Binding-site contacts:
Ligand atom N6 contacts residue GLN182 of chain 1.A at 3.2 Å.
Ligand atom C15 contacts residue TRP205 of chain 1.A at 3.3 Å (hydrophobic).
Ligand atom C20 contacts residue SER180 of chain 1.A at 3.3 Å.
Ligand atom N4 contacts residue TRP205 of chain 1.A at 3.5 Å (h-bond).
Ligand atom C18 contacts residue TYR86 of chain 1.A at 3.4 Å (hydrophobic).
Ligand atom C5 contacts residue GLU208 of chain 1.A at 3.4 Å.
Ligand atom C1 contacts residue ILE203 of chain 1.A at 3.2 Å (hydrophobic).
Ligand atom C25 contacts residue TYR86 of chain 1.A at 3.5 Å (hydrophobic).
Ligand atom F1 contacts residue ARG132 of chain 1.A at 2.9 Å.
Ligand atom C6 contacts residue TRP205 of chain 1.A at 3.1 Å (hydrophobic).
Ligand atom F4 contacts residue GLU207 of chain 1.A at 3.0 Å.
Ligand atom C8 contacts residue GLY206 of chain 1.A at 3.3 Å.
Ligand atom N3 contacts residue GLY216 of chain 1.A at 3.5 Å.
Ligand atom F4 contacts residue GLY206 of chain 1.A at 3.0 Å.
Ligand atom F2 contacts residue GLN182 of chain 1.A at 2.9 Å.
Ligand atom C1 contacts residue TRP205 of chain 1.A at 3.2 Å (hydrophobic).
Ligand atom C27 contacts residue TYR86 of chain 1.A at 3.5 Å (hydrophobic).
Ligand atom C2 contacts residue SER204 of chain 1.A at 3.2 Å.
Ligand atom C44 contacts residue GLY206 of chain 1.A at 3.4 Å.
Ligand atom N5 contacts residue GLY206 of chain 1.A at 3.4 Å (h-bond).
Ligand atom C3 contacts residue GLN182 of chain 1.A at 3.3 Å.
Ligand atom C17 contacts residue ASN84 of chain 1.A at 3.4 Å.
Ligand atom N3 contacts residue ASP179 of chain 1.A at 2.6 Å (salt-bridge).
Ligand atom N2 contacts residue TRP205 of chain 1.A at 3.3 Å.
Ligand atom N4 contacts residue SER180 of chain 1.A at 2.1 Å (h-bond).
Ligand atom N6 contacts residue CYS209 of chain 1.A at 3.0 Å (h-bond).
Ligand atom C4 contacts residue GLN182 of chain 1.A at 3.4 Å.
Ligand atom N4 contacts residue ASP179 of chain 1.A at 3.5 Å (salt-bridge).
Ligand atom C15 contacts residue PHE162 of chain 1.A at 3.4 Å (hydrophobic).
Ligand atom C2 contacts residue SER185 of chain 1.A at 3.5 Å.
Ligand atom C20 contacts residue ASP179 of chain 1.A at 3.4 Å.
Ligand atom C2 contacts residue TRP205 of chain 1.A at 3.5 Å (hydrophobic).
Ligand atom C20 contacts residue TRP205 of chain 1.A at 3.1 Å (hydrophobic).
Ligand atom C5 contacts residue CYS209 of chain 1.A at 3.2 Å (hydrophobic).
Ligand atom O3 contacts residue GLY206 of chain 1.A at 3.5 Å (h-bond).
Ligand atom C21 contacts residue ASN84 of chain 1.A at 3.0 Å.
Ligand atom F2 contacts residue ARG132 of chain 1.A at 3.2 Å.
Ligand atom F4 contacts residue GLU208 of chain 1.A at 3.2 Å.
Ligand atom N2 contacts residue PHE162 of chain 1.A at 3.2 Å.
Ligand atom N3 contacts residue GLU208 of chain 1.A at 3.2 Å (salt-bridge).

The protein below binds the small molecule below.
Small molecule (SMILES): N=C(N)c1cccc(-n2nc(C(F)(F)F)cc2C(=O)Nc2ccc(-n3cnc4ccccc43)cc2F)c1

Sequence of chain 1.A:
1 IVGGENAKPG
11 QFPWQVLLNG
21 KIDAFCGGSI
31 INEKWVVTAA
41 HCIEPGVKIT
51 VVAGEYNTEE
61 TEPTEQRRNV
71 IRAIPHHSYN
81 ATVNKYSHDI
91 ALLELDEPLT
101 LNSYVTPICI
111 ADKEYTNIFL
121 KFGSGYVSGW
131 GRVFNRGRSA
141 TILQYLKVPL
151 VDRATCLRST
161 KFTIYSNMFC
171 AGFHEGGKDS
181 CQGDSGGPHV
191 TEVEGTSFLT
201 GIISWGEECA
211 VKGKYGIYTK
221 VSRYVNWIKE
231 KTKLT